Sequence of chain 1.F:
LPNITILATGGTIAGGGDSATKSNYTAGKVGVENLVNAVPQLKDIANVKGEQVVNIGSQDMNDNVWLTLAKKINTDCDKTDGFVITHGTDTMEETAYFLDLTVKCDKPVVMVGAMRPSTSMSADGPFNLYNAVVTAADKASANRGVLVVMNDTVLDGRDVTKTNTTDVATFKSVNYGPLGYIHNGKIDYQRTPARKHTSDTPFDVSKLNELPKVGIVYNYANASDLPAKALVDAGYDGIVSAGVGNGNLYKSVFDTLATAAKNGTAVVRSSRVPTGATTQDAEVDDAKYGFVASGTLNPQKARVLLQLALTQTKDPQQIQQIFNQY

This small molecule binds to this protein.
Small molecule (SMILES): N[C@@H](CC(=O)O)C(=O)O

Sequence of chain 1.H:
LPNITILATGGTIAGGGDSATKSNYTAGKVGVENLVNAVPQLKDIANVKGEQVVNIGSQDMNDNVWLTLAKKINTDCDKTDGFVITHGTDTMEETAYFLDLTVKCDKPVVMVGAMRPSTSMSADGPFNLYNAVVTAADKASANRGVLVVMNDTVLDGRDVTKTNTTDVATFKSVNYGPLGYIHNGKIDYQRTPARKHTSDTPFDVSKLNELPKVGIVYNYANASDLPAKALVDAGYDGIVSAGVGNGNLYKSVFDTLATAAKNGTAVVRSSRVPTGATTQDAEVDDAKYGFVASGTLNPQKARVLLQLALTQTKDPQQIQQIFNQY

Binding-site contacts:
Ligand atom OD2 contacts residue ALA114 of chain 1.H at 3.9 Å.
Ligand atom OXT contacts residue GLY57 of chain 1.H at 3.6 Å.
Ligand atom O contacts residue SER58 of chain 1.H at 2.4 Å (h-bond).
Ligand atom N contacts residue ASN248 of chain 1.F at 3.2 Å (h-bond).
Ligand atom N contacts residue GLN59 of chain 1.H at 2.9 Å (h-bond).
Ligand atom OXT contacts residue SER58 of chain 1.H at 3.0 Å (h-bond).
Ligand atom C contacts residue ASP90 of chain 1.H at 3.7 Å.
Ligand atom CA contacts residue THR12 of chain 1.H at 3.4 Å.
Ligand atom OD2 contacts residue THR12 of chain 1.H at 2.9 Å (h-bond).
Ligand atom OXT contacts residue GLY88 of chain 1.H at 3.3 Å.
Ligand atom OD2 contacts residue GLY88 of chain 1.H at 3.3 Å.
Ligand atom OD1 contacts residue ALA114 of chain 1.H at 3.0 Å (h-bond).
Ligand atom CA contacts residue GLU283 of chain 1.F at 3.4 Å.
Ligand atom O contacts residue ASP90 of chain 1.H at 3.1 Å.
Ligand atom CA contacts residue ASP90 of chain 1.H at 3.5 Å.
Ligand atom C contacts residue SER58 of chain 1.H at 3.3 Å.
Ligand atom CB contacts residue GLU283 of chain 1.F at 3.9 Å.
Ligand atom CA contacts residue GLN59 of chain 1.H at 3.6 Å.
Ligand atom CG contacts residue THR12 of chain 1.H at 2.8 Å.
Ligand atom N contacts residue ASP90 of chain 1.H at 2.7 Å (salt-bridge).
Ligand atom OXT contacts residue GLY11 of chain 1.H at 3.4 Å.
Ligand atom OD2 contacts residue THR89 of chain 1.H at 3.1 Å (h-bond).
Ligand atom OD1 contacts residue THR89 of chain 1.H at 2.6 Å (h-bond).
Ligand atom CG contacts residue ALA114 of chain 1.H at 3.9 Å (hydrophobic).
Ligand atom O contacts residue GLY88 of chain 1.H at 3.2 Å.
Ligand atom C contacts residue THR89 of chain 1.H at 4.0 Å.
Ligand atom OD1 contacts residue MET115 of chain 1.H at 4.2 Å.
Ligand atom O contacts residue THR89 of chain 1.H at 3.4 Å (h-bond).
Ligand atom CB contacts residue THR89 of chain 1.H at 3.5 Å.
Ligand atom N contacts residue GLU283 of chain 1.F at 2.5 Å (salt-bridge).
Ligand atom CG contacts residue THR89 of chain 1.H at 2.9 Å.
Ligand atom C contacts residue GLN59 of chain 1.H at 3.3 Å.
Ligand atom CB contacts residue THR12 of chain 1.H at 3.2 Å.
Ligand atom OD2 contacts residue GLY11 of chain 1.H at 3.8 Å.
Ligand atom CB contacts residue ASP90 of chain 1.H at 3.2 Å.
Ligand atom OD1 contacts residue THR12 of chain 1.H at 3.0 Å (h-bond).
Ligand atom C contacts residue GLY88 of chain 1.H at 3.5 Å.
Ligand atom O contacts residue GLN59 of chain 1.H at 3.8 Å.
Ligand atom OXT contacts residue THR12 of chain 1.H at 4.1 Å.
Ligand atom OXT contacts residue GLN59 of chain 1.H at 3.3 Å (h-bond).